Sequence of chain 1.F:
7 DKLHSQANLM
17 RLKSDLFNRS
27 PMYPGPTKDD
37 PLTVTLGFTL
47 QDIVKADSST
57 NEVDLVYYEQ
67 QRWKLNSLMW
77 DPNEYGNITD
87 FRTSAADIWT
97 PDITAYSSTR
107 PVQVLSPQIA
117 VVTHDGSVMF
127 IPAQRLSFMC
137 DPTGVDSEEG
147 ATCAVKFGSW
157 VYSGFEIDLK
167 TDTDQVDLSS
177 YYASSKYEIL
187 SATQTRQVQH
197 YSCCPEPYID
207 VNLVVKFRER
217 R

The protein below binds the small molecule below.
Small molecule (SMILES): C=CC1=C[C@@H]2[C@@H]3O[C@]4(C[C@H]5CCC[C@@]6(CC[C@@]7(O[C@@H](CC[C@@]7(C)O)C/C(C)=C/CCC7=NC[C@H](C)[C@@H](C)C[C@@]72CC1)O6)O5)C[C@@H](C)[C@@H](O)[C@H]3O4

Sequence of chain 1.J:
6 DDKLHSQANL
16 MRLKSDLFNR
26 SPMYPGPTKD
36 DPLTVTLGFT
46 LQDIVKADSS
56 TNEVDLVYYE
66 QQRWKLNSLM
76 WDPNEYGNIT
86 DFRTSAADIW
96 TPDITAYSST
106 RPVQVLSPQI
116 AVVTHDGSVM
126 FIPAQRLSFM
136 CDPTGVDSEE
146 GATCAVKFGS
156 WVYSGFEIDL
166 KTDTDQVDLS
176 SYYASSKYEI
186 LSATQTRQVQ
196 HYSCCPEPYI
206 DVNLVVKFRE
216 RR

Binding-site contacts:
Ligand atom C64 contacts residue ILE127 of chain 1.J at 3.8 Å (hydrophobic).
Ligand atom C10 contacts residue TYR64 of chain 1.J at 3.9 Å (hydrophobic).
Ligand atom C22 contacts residue TYR197 of chain 1.F at 3.4 Å (hydrophobic).
Ligand atom C67 contacts residue GLN66 of chain 1.J at 3.7 Å.
Ligand atom O52 contacts residue TYR204 of chain 1.F at 2.6 Å (h-bond).
Ligand atom C35 contacts residue ILE127 of chain 1.J at 3.8 Å (hydrophobic).
Ligand atom C13 contacts residue TYR197 of chain 1.F at 3.8 Å (hydrophobic).
Ligand atom C10 contacts residue TRP156 of chain 1.F at 3.7 Å (hydrophobic).
Ligand atom C36 contacts residue ILE127 of chain 1.J at 3.7 Å (hydrophobic).
Ligand atom C34 contacts residue TRP156 of chain 1.F at 3.4 Å (hydrophobic).
Ligand atom C51 contacts residue TYR204 of chain 1.F at 3.7 Å (hydrophobic).
Ligand atom C13 contacts residue TYR64 of chain 1.J at 3.8 Å (hydrophobic).
Ligand atom C9 contacts residue TYR64 of chain 1.J at 3.7 Å (hydrophobic).
Ligand atom N31 contacts residue TRP156 of chain 1.F at 3.0 Å (h-bond).
Ligand atom C50 contacts residue VAL157 of chain 1.F at 3.4 Å (hydrophobic).
Ligand atom C67 contacts residue THR45 of chain 1.J at 3.3 Å.
Ligand atom C49 contacts residue VAL157 of chain 1.F at 3.6 Å (hydrophobic).
Ligand atom C22 contacts residue TYR204 of chain 1.F at 3.9 Å (hydrophobic).
Ligand atom C80 contacts residue TYR204 of chain 1.F at 3.4 Å (hydrophobic).
Ligand atom C35 contacts residue TRP156 of chain 1.F at 3.5 Å (hydrophobic).
Ligand atom C30 contacts residue SER155 of chain 1.F at 3.2 Å.
Ligand atom C6 contacts residue TRP156 of chain 1.F at 3.7 Å (hydrophobic).
Ligand atom C8 contacts residue TYR64 of chain 1.J at 3.7 Å (hydrophobic).
Ligand atom C33 contacts residue TRP156 of chain 1.F at 3.7 Å (hydrophobic).
Ligand atom O66 contacts residue THR45 of chain 1.J at 3.5 Å (h-bond).
Ligand atom C30 contacts residue TYR102 of chain 1.F at 3.5 Å (hydrophobic).
Ligand atom O44 contacts residue TYR204 of chain 1.F at 3.3 Å (h-bond).
Ligand atom C6 contacts residue TYR204 of chain 1.F at 3.6 Å (hydrophobic).
Ligand atom C60 contacts residue TYR204 of chain 1.F at 3.8 Å (hydrophobic).
Ligand atom C23 contacts residue TYR204 of chain 1.F at 3.8 Å (hydrophobic).
Ligand atom C30 contacts residue TRP156 of chain 1.F at 3.2 Å (hydrophobic).
Ligand atom C38 contacts residue TRP156 of chain 1.F at 3.7 Å (hydrophobic).
Ligand atom C81 contacts residue TYR197 of chain 1.F at 3.9 Å (hydrophobic).
Ligand atom C80 contacts residue CYS200 of chain 1.F at 3.9 Å (hydrophobic).
Ligand atom C9 contacts residue TYR102 of chain 1.F at 3.6 Å (hydrophobic).
Ligand atom C53 contacts residue ARG88 of chain 1.J at 3.7 Å.
Ligand atom O66 contacts residue ASP173 of chain 1.J at 3.7 Å.
Ligand atom C2 contacts residue SER176 of chain 1.J at 3.5 Å.
Ligand atom C36 contacts residue TRP156 of chain 1.F at 3.7 Å (hydrophobic).
Ligand atom C38 contacts residue VAL157 of chain 1.F at 3.8 Å (hydrophobic).